Sequence of chain 1.A:
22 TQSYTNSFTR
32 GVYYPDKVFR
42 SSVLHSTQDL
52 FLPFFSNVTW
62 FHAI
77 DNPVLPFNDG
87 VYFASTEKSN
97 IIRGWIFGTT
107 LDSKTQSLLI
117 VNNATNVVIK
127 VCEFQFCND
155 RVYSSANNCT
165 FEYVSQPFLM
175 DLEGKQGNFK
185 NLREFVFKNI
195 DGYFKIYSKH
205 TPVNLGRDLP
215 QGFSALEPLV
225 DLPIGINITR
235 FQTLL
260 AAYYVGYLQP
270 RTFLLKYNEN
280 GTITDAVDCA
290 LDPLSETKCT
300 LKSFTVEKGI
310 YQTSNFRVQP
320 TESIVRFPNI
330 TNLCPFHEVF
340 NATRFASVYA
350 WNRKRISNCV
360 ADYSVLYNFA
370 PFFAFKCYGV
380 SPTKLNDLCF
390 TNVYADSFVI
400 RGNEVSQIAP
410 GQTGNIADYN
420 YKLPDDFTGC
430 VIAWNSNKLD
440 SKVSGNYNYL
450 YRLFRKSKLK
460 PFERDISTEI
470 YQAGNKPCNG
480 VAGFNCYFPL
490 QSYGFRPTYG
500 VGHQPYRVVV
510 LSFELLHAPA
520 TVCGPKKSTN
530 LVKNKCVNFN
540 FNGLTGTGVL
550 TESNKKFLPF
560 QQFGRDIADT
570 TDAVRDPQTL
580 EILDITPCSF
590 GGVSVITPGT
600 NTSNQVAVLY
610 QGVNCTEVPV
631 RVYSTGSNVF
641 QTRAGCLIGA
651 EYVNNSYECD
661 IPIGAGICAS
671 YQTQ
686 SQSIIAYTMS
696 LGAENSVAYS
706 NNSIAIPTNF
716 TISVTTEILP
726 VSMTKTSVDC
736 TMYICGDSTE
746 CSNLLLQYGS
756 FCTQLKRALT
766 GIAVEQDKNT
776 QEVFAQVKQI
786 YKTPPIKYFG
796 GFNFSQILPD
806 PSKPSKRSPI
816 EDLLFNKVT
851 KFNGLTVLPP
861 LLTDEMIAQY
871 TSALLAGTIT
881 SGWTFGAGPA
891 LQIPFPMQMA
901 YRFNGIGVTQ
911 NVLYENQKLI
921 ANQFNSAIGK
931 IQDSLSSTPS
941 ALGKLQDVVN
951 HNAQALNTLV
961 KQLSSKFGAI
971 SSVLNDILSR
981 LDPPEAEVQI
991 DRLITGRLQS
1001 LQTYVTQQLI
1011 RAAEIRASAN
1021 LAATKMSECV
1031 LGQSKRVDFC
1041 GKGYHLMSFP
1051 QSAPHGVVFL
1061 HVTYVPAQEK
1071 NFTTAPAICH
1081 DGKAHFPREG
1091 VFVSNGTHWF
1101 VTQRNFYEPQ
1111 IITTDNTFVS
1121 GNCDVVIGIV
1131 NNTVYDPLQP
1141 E

The protein below binds the small molecule below.
Small molecule (SMILES): CC(=O)N[C@@H]1[C@@H](O)[C@H](O)[C@@H](CO)O[C@H]1O

Sequence of chain 1.B:
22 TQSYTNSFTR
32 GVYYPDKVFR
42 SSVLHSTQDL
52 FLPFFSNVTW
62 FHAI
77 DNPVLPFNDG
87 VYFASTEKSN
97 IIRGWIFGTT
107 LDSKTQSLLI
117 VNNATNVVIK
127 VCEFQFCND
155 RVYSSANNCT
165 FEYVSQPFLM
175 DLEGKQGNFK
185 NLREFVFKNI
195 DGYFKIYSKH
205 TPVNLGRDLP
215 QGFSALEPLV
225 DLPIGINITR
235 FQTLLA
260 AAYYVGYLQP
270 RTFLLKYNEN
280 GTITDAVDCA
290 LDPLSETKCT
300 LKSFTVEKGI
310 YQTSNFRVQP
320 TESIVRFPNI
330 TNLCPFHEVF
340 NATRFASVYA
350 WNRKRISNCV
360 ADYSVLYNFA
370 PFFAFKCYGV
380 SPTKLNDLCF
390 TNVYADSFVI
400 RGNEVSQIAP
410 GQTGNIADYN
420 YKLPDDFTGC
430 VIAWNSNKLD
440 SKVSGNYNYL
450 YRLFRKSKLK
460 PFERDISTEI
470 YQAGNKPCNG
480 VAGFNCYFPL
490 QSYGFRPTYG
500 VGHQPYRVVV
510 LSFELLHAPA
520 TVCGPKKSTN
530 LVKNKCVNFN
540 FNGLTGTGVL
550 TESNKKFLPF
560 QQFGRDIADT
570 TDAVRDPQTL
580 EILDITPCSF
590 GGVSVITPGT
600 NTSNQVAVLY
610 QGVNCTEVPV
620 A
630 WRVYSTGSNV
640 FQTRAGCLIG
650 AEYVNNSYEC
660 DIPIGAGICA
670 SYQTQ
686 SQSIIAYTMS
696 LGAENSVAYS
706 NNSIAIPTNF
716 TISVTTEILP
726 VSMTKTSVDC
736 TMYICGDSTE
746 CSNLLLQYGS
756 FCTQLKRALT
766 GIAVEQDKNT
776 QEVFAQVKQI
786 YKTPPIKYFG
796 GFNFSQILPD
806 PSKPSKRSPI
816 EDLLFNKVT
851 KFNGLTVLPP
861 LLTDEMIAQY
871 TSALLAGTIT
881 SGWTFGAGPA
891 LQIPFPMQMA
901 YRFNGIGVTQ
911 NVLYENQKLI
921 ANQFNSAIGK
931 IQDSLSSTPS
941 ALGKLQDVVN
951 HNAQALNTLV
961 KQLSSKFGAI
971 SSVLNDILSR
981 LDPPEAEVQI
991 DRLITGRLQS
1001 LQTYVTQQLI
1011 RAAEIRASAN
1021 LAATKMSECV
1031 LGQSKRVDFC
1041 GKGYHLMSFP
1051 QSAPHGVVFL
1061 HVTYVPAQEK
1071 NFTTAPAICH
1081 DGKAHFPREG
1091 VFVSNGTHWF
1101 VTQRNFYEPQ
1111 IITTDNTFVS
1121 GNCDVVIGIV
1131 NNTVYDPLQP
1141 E

Binding-site contacts:
Ligand atom C6 contacts residue THR233 of chain 1.A at 4.2 Å.
Ligand atom C6 contacts residue THR105 of chain 1.A at 3.7 Å.
Ligand atom C5 contacts residue ASN231 of chain 1.A at 3.7 Å.
Ligand atom C5 contacts residue THR105 of chain 1.A at 4.4 Å.
Ligand atom C8 contacts residue GLU462 of chain 1.B at 3.9 Å.
Ligand atom C5 contacts residue THR233 of chain 1.A at 4.3 Å.
Ligand atom O7 contacts residue ASN231 of chain 1.A at 3.1 Å (h-bond).
Ligand atom C8 contacts residue ARG454 of chain 1.B at 3.4 Å.
Ligand atom O6 contacts residue THR105 of chain 1.A at 3.4 Å.
Ligand atom C1 contacts residue ASN231 of chain 1.A at 1.4 Å.
Ligand atom C7 contacts residue ASN231 of chain 1.A at 3.2 Å.
Ligand atom C3 contacts residue ASN231 of chain 1.A at 3.8 Å.
Ligand atom O5 contacts residue THR233 of chain 1.A at 4.0 Å.
Ligand atom O7 contacts residue ARG454 of chain 1.B at 4.4 Å.
Ligand atom C4 contacts residue ASN231 of chain 1.A at 4.2 Å.
Ligand atom O5 contacts residue ASN231 of chain 1.A at 2.4 Å (h-bond).
Ligand atom O7 contacts residue ASP464 of chain 1.B at 4.4 Å.
Ligand atom O7 contacts residue GLU462 of chain 1.B at 4.3 Å.
Ligand atom O5 contacts residue THR105 of chain 1.A at 3.8 Å.
Ligand atom C8 contacts residue ASN231 of chain 1.A at 4.4 Å.
Ligand atom C2 contacts residue ASN231 of chain 1.A at 2.4 Å.
Ligand atom N2 contacts residue ASN231 of chain 1.A at 2.9 Å (h-bond).
Ligand atom C7 contacts residue ARG454 of chain 1.B at 4.2 Å.